Binding-site contacts:
Ligand atom CD1 contacts residue SER51 of chain 1.A at 3.2 Å.
Ligand atom N contacts residue TYR67 of chain 1.A at 3.2 Å (h-bond).
Ligand atom CE2 contacts residue TRP116 of chain 1.A at 3.6 Å (hydrophobic).
Ligand atom ND1 contacts residue TRP144 of chain 2.A at 3.5 Å.
Ligand atom O contacts residue ALA110 of chain 1.A at 3.2 Å.
Ligand atom N contacts residue LEU49 of chain 1.A at 3.6 Å (h-bond).
Ligand atom OE1 contacts residue TYR78 of chain 1.A at 2.7 Å (h-bond).
Ligand atom OE2 contacts residue ARG108 of chain 1.A at 3.2 Å (salt-bridge).
Ligand atom O contacts residue ALA110 of chain 1.A at 3.5 Å.
Ligand atom CA contacts residue GLY50 of chain 1.A at 3.4 Å.
Ligand atom C contacts residue TYR67 of chain 1.A at 2.9 Å (hydrophobic).
Ligand atom C contacts residue SER112 of chain 1.A at 3.6 Å.
Ligand atom O contacts residue ALA110 of chain 1.A at 3.5 Å.
Ligand atom O contacts residue SER112 of chain 1.A at 2.8 Å (h-bond).
Ligand atom CZ3 contacts residue ASN109 of chain 1.A at 3.6 Å.
Ligand atom CA contacts residue TYR67 of chain 1.A at 3.1 Å (hydrophobic).
Ligand atom O contacts residue TYR67 of chain 1.A at 3.3 Å (h-bond).
Ligand atom CB contacts residue TRP103 of chain 1.A at 3.5 Å (hydrophobic).
Ligand atom O contacts residue LEU49 of chain 1.A at 3.4 Å (h-bond).
Ligand atom CD2 contacts residue TRP144 of chain 2.A at 3.5 Å (hydrophobic).
Ligand atom CB contacts residue TRP144 of chain 2.A at 3.5 Å (hydrophobic).
Ligand atom CG contacts residue TRP144 of chain 2.A at 3.5 Å (hydrophobic).
Ligand atom CA contacts residue SER51 of chain 1.A at 3.5 Å.
Ligand atom O contacts residue TRP144 of chain 2.A at 3.6 Å.
Ligand atom N contacts residue SER51 of chain 1.A at 2.9 Å (h-bond).
Ligand atom CZ3 contacts residue THR114 of chain 1.A at 3.3 Å.
Ligand atom CB contacts residue TRP103 of chain 1.A at 3.5 Å (hydrophobic).
Ligand atom CE2 contacts residue ASP152 of chain 1.A at 3.6 Å.
Ligand atom OE2 contacts residue SER76 of chain 1.A at 2.8 Å (h-bond).
Ligand atom C contacts residue SER51 of chain 1.A at 3.7 Å.
Ligand atom OE1 contacts residue ARG108 of chain 1.A at 2.9 Å (salt-bridge).
Ligand atom NE1 contacts residue TRP116 of chain 1.A at 3.6 Å.
Ligand atom CG contacts residue TYR78 of chain 1.A at 3.6 Å (hydrophobic).
Ligand atom NE1 contacts residue ASP152 of chain 1.A at 2.8 Å (salt-bridge).
Ligand atom CD contacts residue ARG108 of chain 1.A at 3.4 Å.
Ligand atom CZ2 contacts residue TRP132 of chain 1.A at 3.4 Å (hydrophobic).
Ligand atom C contacts residue LEU49 of chain 1.A at 3.3 Å (hydrophobic).
Ligand atom CD contacts residue SER76 of chain 1.A at 3.5 Å.
Ligand atom NE1 contacts residue ARG108 of chain 1.A at 3.5 Å (salt-bridge).
Ligand atom CB contacts residue TRP103 of chain 1.A at 3.6 Å (hydrophobic).

The small molecule below binds the protein below.
Small molecule (SMILES): C[C@H](O)[C@@H](NC(=O)[C@@H](C)NC(=O)[C@@H](CCC(=O)O)NC(=O)[C@@H](CC(=O)O)NC(=O)[C@@H](Cc1c[nH]cn1)NC(=O)[C@@H](Cc1c[nH]c2ccccc12)NC(=O)CNC(=O)CN)C(=O)N[C@H](Cc1c[nH]c2ccccc12)C(=O)N[C@H](CCCCN)C(=O)N1C=CC[C@@H]1C(=O)NCC=O

Sequence of chain 1.A:
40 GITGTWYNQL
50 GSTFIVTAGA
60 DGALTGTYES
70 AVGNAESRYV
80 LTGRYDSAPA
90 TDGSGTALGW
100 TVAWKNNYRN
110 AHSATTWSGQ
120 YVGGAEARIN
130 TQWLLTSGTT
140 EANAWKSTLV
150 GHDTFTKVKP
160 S

Sequence of chain 2.A:
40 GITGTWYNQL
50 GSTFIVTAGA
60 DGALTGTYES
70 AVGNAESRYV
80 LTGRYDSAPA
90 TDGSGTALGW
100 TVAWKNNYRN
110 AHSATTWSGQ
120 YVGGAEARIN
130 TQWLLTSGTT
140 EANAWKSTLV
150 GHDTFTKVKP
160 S